Sequence of chain 1.E:
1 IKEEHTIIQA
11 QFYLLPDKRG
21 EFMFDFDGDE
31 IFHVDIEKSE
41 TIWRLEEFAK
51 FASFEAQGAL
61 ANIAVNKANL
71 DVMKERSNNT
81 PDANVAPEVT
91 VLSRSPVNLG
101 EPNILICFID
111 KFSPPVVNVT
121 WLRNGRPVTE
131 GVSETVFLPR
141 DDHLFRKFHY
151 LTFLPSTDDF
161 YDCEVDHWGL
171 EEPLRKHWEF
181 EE

A small-molecule ligand and the protein it binds are described below.
Small molecule (SMILES): CC(=O)N[C@H]1[C@H](O[C@H]2[C@H](O)[C@@H](NC(C)=O)CO[C@@H]2CO)O[C@H](CO)[C@@H](O)[C@@H]1O

Binding-site contacts:
Ligand atom C6 contacts residue ASN118 of chain 1.E at 4.5 Å.
Ligand atom N2 contacts residue ASP166 of chain 1.E at 3.5 Å (salt-bridge).
Ligand atom C2 contacts residue ASP166 of chain 1.E at 4.4 Å.
Ligand atom C7 contacts residue ASN118 of chain 1.E at 3.1 Å.
Ligand atom C8 contacts residue TRP168 of chain 1.E at 3.6 Å (hydrophobic).
Ligand atom O7 contacts residue TRP168 of chain 1.E at 3.6 Å (h-bond).
Ligand atom C7 contacts residue TRP168 of chain 1.E at 3.8 Å (hydrophobic).
Ligand atom N2 contacts residue TRP168 of chain 1.E at 4.2 Å.
Ligand atom C4 contacts residue ASN118 of chain 1.E at 4.2 Å.
Ligand atom C8 contacts residue ASN118 of chain 1.E at 4.3 Å.
Ligand atom O3 contacts residue TRP168 of chain 1.E at 3.3 Å.
Ligand atom C1 contacts residue ASN118 of chain 1.E at 1.4 Å.
Ligand atom C3 contacts residue ASN118 of chain 1.E at 3.7 Å.
Ligand atom C8 contacts residue ASP166 of chain 1.E at 3.6 Å.
Ligand atom O5 contacts residue ASN118 of chain 1.E at 2.4 Å (h-bond).
Ligand atom C5 contacts residue ASN118 of chain 1.E at 3.7 Å.
Ligand atom O7 contacts residue ASN118 of chain 1.E at 3.0 Å (h-bond).
Ligand atom C7 contacts residue ASP166 of chain 1.E at 3.8 Å.
Ligand atom N2 contacts residue ASN118 of chain 1.E at 2.8 Å (h-bond).
Ligand atom C8 contacts residue ARG19 of chain 1.E at 4.2 Å.
Ligand atom C2 contacts residue ASN118 of chain 1.E at 2.5 Å.
Ligand atom C3 contacts residue TRP168 of chain 1.E at 3.8 Å (hydrophobic).
Ligand atom C8 contacts residue HIS167 of chain 1.E at 3.7 Å.